A protein and the small-molecule ligand that binds it are described below.
Small molecule (SMILES): CC(=O)N[C@H]1[C@H](O[C@H]2[C@H](O)[C@@H](NC(C)=O)CO[C@@H]2CO)O[C@H](CO)[C@@H](O[C@@H]2O[C@H](CO[C@H]3O[C@H](CO)[C@@H](O)[C@H](O[C@H]4O[C@H](CO)[C@@H](O)[C@H](O)[C@@H]4O)[C@@H]3O)[C@@H](O)[C@H](O[C@H]3O[C@H](CO)[C@@H](O)[C@H](O)[C@@H]3O)[C@@H]2O)[C@@H]1O

Sequence of chain 2.A:
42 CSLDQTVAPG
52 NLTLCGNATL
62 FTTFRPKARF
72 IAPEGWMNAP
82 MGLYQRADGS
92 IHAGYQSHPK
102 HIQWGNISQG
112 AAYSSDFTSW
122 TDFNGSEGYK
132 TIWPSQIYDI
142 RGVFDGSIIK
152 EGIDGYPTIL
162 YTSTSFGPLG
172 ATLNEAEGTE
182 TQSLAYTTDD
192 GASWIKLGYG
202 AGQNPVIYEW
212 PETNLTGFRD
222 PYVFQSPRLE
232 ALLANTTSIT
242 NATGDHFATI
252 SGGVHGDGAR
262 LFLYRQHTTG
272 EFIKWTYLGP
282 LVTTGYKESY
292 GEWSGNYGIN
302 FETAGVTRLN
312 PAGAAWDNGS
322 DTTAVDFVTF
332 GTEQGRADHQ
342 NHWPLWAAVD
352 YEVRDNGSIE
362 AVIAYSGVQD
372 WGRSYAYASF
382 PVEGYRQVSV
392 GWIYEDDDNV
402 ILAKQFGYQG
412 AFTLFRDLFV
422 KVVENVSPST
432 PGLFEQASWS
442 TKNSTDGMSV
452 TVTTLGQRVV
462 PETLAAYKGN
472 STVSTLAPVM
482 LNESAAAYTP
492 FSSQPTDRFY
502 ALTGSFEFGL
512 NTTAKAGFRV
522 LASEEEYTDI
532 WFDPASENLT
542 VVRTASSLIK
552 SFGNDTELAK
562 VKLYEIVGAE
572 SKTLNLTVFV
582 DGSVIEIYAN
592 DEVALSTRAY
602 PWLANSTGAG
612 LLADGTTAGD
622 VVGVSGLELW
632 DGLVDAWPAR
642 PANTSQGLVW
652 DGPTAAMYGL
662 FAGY

Sequence of chain 1.A:
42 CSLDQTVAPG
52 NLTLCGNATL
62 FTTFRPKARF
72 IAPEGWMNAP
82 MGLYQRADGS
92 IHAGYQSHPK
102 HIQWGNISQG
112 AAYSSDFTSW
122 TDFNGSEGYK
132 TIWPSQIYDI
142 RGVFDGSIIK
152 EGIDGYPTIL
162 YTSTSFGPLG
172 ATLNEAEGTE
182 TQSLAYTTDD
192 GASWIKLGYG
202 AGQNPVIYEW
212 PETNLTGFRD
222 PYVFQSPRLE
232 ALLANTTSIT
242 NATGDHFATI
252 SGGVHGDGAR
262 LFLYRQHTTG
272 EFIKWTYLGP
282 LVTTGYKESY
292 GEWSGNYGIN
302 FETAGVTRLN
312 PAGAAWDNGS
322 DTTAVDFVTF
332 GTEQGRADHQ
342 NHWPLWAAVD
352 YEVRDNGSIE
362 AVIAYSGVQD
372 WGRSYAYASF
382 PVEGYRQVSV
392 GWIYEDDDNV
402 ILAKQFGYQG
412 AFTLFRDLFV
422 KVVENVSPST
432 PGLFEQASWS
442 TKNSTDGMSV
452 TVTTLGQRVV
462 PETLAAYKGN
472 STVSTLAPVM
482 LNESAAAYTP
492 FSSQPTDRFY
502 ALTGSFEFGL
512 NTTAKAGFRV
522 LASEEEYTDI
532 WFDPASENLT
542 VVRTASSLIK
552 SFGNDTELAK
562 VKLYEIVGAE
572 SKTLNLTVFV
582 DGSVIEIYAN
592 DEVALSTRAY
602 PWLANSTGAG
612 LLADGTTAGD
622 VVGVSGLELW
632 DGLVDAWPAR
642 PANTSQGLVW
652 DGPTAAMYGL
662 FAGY

Binding-site contacts:
Ligand atom O5 contacts residue TRP651 of chain 1.A at 3.6 Å.
Ligand atom C6 contacts residue VAL650 of chain 1.A at 3.5 Å (hydrophobic).
Ligand atom O6 contacts residue TRP651 of chain 1.A at 4.0 Å.
Ligand atom C8 contacts residue ALA202 of chain 2.A at 3.8 Å (hydrophobic).
Ligand atom O6 contacts residue TRP651 of chain 1.A at 3.9 Å.
Ligand atom C2 contacts residue ASN58 of chain 1.A at 2.4 Å.
Ligand atom O5 contacts residue ASN58 of chain 1.A at 2.3 Å (h-bond).
Ligand atom C1 contacts residue ASN58 of chain 1.A at 1.4 Å.
Ligand atom C6 contacts residue PRO654 of chain 1.A at 3.7 Å (hydrophobic).
Ligand atom O2 contacts residue GLY203 of chain 2.A at 3.9 Å.
Ligand atom C1 contacts residue TRP651 of chain 1.A at 3.9 Å (hydrophobic).
Ligand atom O7 contacts residue ASN58 of chain 1.A at 3.8 Å.
Ligand atom C3 contacts residue ASN58 of chain 1.A at 3.7 Å.
Ligand atom C5 contacts residue LYS405 of chain 1.A at 4.0 Å.
Ligand atom O4 contacts residue GLY203 of chain 2.A at 3.9 Å.
Ligand atom C4 contacts residue LEU649 of chain 1.A at 3.9 Å (hydrophobic).
Ligand atom O6 contacts residue VAL650 of chain 1.A at 3.9 Å.
Ligand atom O2 contacts residue ALA202 of chain 2.A at 3.6 Å.
Ligand atom O5 contacts residue TRP651 of chain 1.A at 3.5 Å.
Ligand atom O6 contacts residue TYR665 of chain 1.A at 3.8 Å.
Ligand atom C2 contacts residue TRP651 of chain 1.A at 3.9 Å (hydrophobic).
Ligand atom O4 contacts residue TRP651 of chain 1.A at 3.7 Å.
Ligand atom C5 contacts residue ASN58 of chain 1.A at 3.6 Å.
Ligand atom C6 contacts residue TRP651 of chain 1.A at 3.8 Å (hydrophobic).
Ligand atom C2 contacts residue LEU649 of chain 1.A at 4.0 Å (hydrophobic).
Ligand atom C7 contacts residue ASN58 of chain 1.A at 3.6 Å.
Ligand atom O6 contacts residue PRO654 of chain 1.A at 3.4 Å.
Ligand atom O3 contacts residue TRP651 of chain 1.A at 3.5 Å.
Ligand atom O6 contacts residue LYS405 of chain 1.A at 3.0 Å (salt-bridge).
Ligand atom O5 contacts residue LEU649 of chain 1.A at 3.5 Å.
Ligand atom N2 contacts residue ASN58 of chain 1.A at 2.9 Å (h-bond).
Ligand atom C6 contacts residue LYS405 of chain 1.A at 4.0 Å.
Ligand atom O6 contacts residue TYR209 of chain 2.A at 3.6 Å.
Ligand atom C4 contacts residue GLY203 of chain 2.A at 3.5 Å.
Ligand atom C6 contacts residue TYR209 of chain 2.A at 3.5 Å (hydrophobic).
Ligand atom O3 contacts residue GLY203 of chain 2.A at 3.6 Å.
Ligand atom C6 contacts residue LEU649 of chain 1.A at 4.0 Å (hydrophobic).
Ligand atom C4 contacts residue TRP651 of chain 1.A at 3.9 Å (hydrophobic).
Ligand atom C5 contacts residue TRP651 of chain 1.A at 3.8 Å (hydrophobic).
Ligand atom O5 contacts residue ALA202 of chain 2.A at 3.8 Å.